Binding-site contacts:
Ligand atom CD1 contacts residue GLY20 of chain 2.B at 3.6 Å.
Ligand atom N contacts residue GLN42 of chain 2.B at 2.9 Å (h-bond).
Ligand atom CB contacts residue GLN42 of chain 2.B at 3.6 Å.
Ligand atom CD2 contacts residue ILE45 of chain 2.B at 3.8 Å (hydrophobic).
Ligand atom CH2 contacts residue THR41 of chain 2.B at 3.9 Å.
Ligand atom CE2 contacts residue HIS28 of chain 2.A at 3.8 Å.
Ligand atom CB contacts residue ASN53 of chain 2.B at 3.6 Å.
Ligand atom CZ contacts residue TRP21 of chain 2.B at 3.7 Å (hydrophobic).
Ligand atom C contacts residue GLN42 of chain 2.B at 3.5 Å.
Ligand atom CZ contacts residue THR315 of chain 2.A at 3.7 Å.
Ligand atom CD2 contacts residue GLN38 of chain 2.B at 3.9 Å.
Ligand atom CE2 contacts residue ASP19 of chain 2.B at 3.5 Å.
Ligand atom CE2 contacts residue TRP21 of chain 2.B at 3.8 Å (hydrophobic).
Ligand atom O contacts residue ASN53 of chain 2.B at 3.3 Å (h-bond).
Ligand atom CD1 contacts residue ASP19 of chain 2.B at 3.6 Å.
Ligand atom N contacts residue ASN53 of chain 2.B at 3.0 Å (h-bond).
Ligand atom CD2 contacts residue THR41 of chain 2.B at 3.9 Å.
Ligand atom CA contacts residue GLN42 of chain 2.B at 3.2 Å.
Ligand atom CZ3 contacts residue GLN38 of chain 2.B at 3.3 Å.
Ligand atom CG contacts residue HIS28 of chain 2.A at 3.6 Å.
Ligand atom CZ contacts residue HIS28 of chain 2.A at 3.8 Å.
Ligand atom CZ2 contacts residue ASP19 of chain 2.B at 3.6 Å.
Ligand atom CZ contacts residue GLY20 of chain 2.B at 3.5 Å.
Ligand atom CE2 contacts residue GLY20 of chain 2.B at 3.8 Å.
Ligand atom CH2 contacts residue GLN38 of chain 2.B at 3.3 Å.
Ligand atom CD1 contacts residue HIS28 of chain 2.A at 3.6 Å.
Ligand atom CD2 contacts residue TRP21 of chain 2.B at 3.6 Å (hydrophobic).
Ligand atom CB contacts residue THR49 of chain 2.B at 3.8 Å.
Ligand atom CH3 contacts residue ASN53 of chain 2.B at 3.6 Å.
Ligand atom NE1 contacts residue ASP19 of chain 2.B at 2.8 Å (salt-bridge).
Ligand atom CE3 contacts residue GLN38 of chain 2.B at 3.7 Å.
Ligand atom OH contacts residue THR315 of chain 2.A at 2.9 Å (h-bond).
Ligand atom CD2 contacts residue THR49 of chain 2.B at 3.6 Å.
Ligand atom CE1 contacts residue GLY20 of chain 2.B at 3.5 Å.
Ligand atom CD2 contacts residue HIS28 of chain 2.A at 3.7 Å.
Ligand atom CE2 contacts residue TRP21 of chain 2.B at 3.7 Å (hydrophobic).
Ligand atom C contacts residue ASN53 of chain 2.B at 3.8 Å.
Ligand atom OG contacts residue GLN42 of chain 2.B at 3.3 Å (h-bond).
Ligand atom CE2 contacts residue THR315 of chain 2.A at 3.7 Å.
Ligand atom CE1 contacts residue HIS28 of chain 2.A at 3.6 Å.

Sequence of chain 2.B:
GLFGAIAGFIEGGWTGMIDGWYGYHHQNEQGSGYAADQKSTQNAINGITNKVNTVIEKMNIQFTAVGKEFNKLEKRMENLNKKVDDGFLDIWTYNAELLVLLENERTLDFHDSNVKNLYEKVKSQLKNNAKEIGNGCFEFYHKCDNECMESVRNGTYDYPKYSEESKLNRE

Sequence of chain 2.A:
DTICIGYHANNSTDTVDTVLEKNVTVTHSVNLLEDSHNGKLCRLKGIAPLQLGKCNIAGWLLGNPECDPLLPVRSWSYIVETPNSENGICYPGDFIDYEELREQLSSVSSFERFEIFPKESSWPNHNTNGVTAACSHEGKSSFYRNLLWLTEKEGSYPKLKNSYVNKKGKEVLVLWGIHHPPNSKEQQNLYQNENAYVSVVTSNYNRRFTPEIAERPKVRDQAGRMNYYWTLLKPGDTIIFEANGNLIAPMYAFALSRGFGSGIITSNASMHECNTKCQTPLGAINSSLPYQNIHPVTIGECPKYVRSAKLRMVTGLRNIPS

A small-molecule ligand and the protein it binds are described below.
Small molecule (SMILES): CC(=O)N[C@@H](CCCN=C(N)N)C(=O)N[C@H]1CCCNC(=O)CCNC(=O)[C@H](CO)NC(=O)[C@H](CC(C)C)NC(=O)[C@H](CC2=CN=C3C=CC=CC23)NC(=O)[C@H](CCC(=O)O)NC(=O)[C@H](Cc2ccccc2)NC(=O)[C@H](Cc2ccc(O)cc2)NC(=O)[C@H](CCC(=O)O)NC(=O)[C@H](CC(C)C)NC1=O